The protein below binds the small molecule below.
Small molecule (SMILES): CC(=O)N[C@@H]1[C@@H](O)[C@H](O)[C@@H](CO)O[C@H]1O

Sequence of chain 1.C:
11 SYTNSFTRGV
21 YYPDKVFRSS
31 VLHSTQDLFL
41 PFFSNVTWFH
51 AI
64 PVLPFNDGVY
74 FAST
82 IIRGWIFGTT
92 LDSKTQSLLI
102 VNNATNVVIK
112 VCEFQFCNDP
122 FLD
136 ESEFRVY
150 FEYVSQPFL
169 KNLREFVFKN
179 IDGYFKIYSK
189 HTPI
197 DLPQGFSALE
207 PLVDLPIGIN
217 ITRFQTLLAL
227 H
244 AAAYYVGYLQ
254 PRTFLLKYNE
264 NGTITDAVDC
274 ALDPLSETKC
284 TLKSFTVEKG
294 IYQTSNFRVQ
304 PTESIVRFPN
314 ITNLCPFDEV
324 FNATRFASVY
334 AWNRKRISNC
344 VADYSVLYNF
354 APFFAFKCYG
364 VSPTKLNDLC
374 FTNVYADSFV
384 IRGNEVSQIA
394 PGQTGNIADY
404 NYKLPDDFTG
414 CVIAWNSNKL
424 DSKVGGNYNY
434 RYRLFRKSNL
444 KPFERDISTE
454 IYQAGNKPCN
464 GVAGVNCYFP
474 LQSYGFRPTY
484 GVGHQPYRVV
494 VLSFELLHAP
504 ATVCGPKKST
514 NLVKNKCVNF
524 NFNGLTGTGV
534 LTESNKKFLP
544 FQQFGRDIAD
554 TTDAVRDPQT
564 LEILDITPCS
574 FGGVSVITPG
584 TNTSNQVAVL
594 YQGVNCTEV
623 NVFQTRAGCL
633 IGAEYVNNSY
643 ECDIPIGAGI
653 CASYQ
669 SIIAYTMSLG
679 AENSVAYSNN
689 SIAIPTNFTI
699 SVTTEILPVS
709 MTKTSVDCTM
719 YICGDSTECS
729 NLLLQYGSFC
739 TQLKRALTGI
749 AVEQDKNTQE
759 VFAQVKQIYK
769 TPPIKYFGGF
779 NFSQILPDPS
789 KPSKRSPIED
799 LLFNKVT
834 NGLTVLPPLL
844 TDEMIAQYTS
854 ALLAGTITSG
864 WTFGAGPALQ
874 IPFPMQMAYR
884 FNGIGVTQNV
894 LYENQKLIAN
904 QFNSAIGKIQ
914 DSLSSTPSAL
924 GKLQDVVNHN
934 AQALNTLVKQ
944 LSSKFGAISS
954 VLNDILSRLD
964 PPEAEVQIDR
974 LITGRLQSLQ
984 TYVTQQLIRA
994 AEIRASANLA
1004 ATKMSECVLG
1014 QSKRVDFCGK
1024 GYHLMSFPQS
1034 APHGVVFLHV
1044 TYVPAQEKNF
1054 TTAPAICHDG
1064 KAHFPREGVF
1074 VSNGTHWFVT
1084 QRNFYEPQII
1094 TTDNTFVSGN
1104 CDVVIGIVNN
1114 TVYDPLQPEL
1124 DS

Binding-site contacts:
Ligand atom O7 contacts residue THR106 of chain 1.C at 3.3 Å.
Ligand atom C1 contacts residue ASN104 of chain 1.C at 1.4 Å.
Ligand atom O5 contacts residue ASN107 of chain 1.C at 4.3 Å.
Ligand atom C1 contacts residue THR106 of chain 1.C at 3.4 Å.
Ligand atom C2 contacts residue ASN104 of chain 1.C at 2.4 Å.
Ligand atom C8 contacts residue GLU136 of chain 1.C at 4.2 Å.
Ligand atom O6 contacts residue VAL109 of chain 1.C at 3.4 Å.
Ligand atom O5 contacts residue ASN104 of chain 1.C at 2.4 Å (h-bond).
Ligand atom C8 contacts residue ASN104 of chain 1.C at 3.7 Å.
Ligand atom N2 contacts residue THR106 of chain 1.C at 2.8 Å (h-bond).
Ligand atom C5 contacts residue ASN107 of chain 1.C at 4.1 Å.
Ligand atom C7 contacts residue ASN104 of chain 1.C at 3.5 Å.
Ligand atom C7 contacts residue THR106 of chain 1.C at 3.8 Å.
Ligand atom C2 contacts residue ASN107 of chain 1.C at 4.5 Å.
Ligand atom C1 contacts residue ASN107 of chain 1.C at 3.8 Å.
Ligand atom O6 contacts residue PHE139 of chain 1.C at 4.4 Å.
Ligand atom O7 contacts residue ASN104 of chain 1.C at 4.3 Å.
Ligand atom C3 contacts residue THR106 of chain 1.C at 3.9 Å.
Ligand atom C3 contacts residue ASN104 of chain 1.C at 3.8 Å.
Ligand atom C5 contacts residue ASN104 of chain 1.C at 3.7 Å.
Ligand atom C5 contacts residue VAL109 of chain 1.C at 4.2 Å (hydrophobic).
Ligand atom N2 contacts residue ASN104 of chain 1.C at 2.9 Å (h-bond).
Ligand atom C6 contacts residue VAL109 of chain 1.C at 3.7 Å (hydrophobic).
Ligand atom C3 contacts residue ASN107 of chain 1.C at 4.3 Å.
Ligand atom C2 contacts residue THR106 of chain 1.C at 3.5 Å.
Ligand atom C4 contacts residue ASN104 of chain 1.C at 4.2 Å.